This protein binds this small molecule.
Small molecule (SMILES): Nc1ccnc(=O)[nH]1

Binding-site contacts:
Ligand atom C2 contacts residue HIS630 of chain 6.B at 3.8 Å.
Ligand atom O2 contacts residue GLY627 of chain 6.G at 3.9 Å.
Ligand atom C6 contacts residue HIS628 of chain 6.G at 3.1 Å.
Ligand atom O2 contacts residue HIS630 of chain 6.B at 4.0 Å.
Ligand atom N3 contacts residue HIS630 of chain 6.B at 3.1 Å (h-bond).
Ligand atom N3 contacts residue HIS628 of chain 6.G at 4.1 Å.
Ligand atom C5 contacts residue HIS628 of chain 6.G at 4.0 Å.
Ligand atom C6 contacts residue PHE629 of chain 6.G at 4.0 Å (hydrophobic).
Ligand atom O2 contacts residue HIS628 of chain 6.G at 3.5 Å (h-bond).
Ligand atom N1 contacts residue PHE629 of chain 6.G at 4.2 Å.
Ligand atom C2 contacts residue HIS628 of chain 6.G at 3.3 Å.
Ligand atom N4 contacts residue PHE629 of chain 6.B at 4.4 Å.
Ligand atom N1 contacts residue HIS628 of chain 6.G at 2.6 Å (h-bond).
Ligand atom C4 contacts residue HIS630 of chain 6.B at 3.6 Å.
Ligand atom C4 contacts residue HIS628 of chain 6.G at 4.4 Å.
Ligand atom N4 contacts residue HIS630 of chain 6.B at 3.2 Å (h-bond).
Ligand atom C5 contacts residue PHE629 of chain 6.B at 4.0 Å (hydrophobic).
Ligand atom O2 contacts residue ASP626 of chain 6.G at 4.2 Å.

Sequence of chain 6.G:
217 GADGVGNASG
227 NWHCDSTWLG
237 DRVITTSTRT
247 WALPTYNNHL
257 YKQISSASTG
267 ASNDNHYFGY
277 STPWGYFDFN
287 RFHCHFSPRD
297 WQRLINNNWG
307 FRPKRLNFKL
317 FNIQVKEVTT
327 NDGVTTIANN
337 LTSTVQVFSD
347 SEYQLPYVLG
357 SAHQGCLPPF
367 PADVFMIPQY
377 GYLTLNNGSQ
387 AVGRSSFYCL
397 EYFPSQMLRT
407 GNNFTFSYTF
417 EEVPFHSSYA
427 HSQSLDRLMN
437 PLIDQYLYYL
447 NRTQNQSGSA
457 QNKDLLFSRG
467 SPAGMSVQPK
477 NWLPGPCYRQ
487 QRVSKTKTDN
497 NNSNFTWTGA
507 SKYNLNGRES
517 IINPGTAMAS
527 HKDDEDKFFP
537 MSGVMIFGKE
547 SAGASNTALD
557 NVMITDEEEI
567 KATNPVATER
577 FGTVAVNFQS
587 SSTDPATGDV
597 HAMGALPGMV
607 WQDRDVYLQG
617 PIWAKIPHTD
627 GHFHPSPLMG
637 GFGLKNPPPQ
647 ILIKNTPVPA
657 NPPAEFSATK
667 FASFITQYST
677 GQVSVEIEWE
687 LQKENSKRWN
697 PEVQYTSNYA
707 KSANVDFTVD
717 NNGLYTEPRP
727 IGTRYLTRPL

Sequence of chain 6.B:
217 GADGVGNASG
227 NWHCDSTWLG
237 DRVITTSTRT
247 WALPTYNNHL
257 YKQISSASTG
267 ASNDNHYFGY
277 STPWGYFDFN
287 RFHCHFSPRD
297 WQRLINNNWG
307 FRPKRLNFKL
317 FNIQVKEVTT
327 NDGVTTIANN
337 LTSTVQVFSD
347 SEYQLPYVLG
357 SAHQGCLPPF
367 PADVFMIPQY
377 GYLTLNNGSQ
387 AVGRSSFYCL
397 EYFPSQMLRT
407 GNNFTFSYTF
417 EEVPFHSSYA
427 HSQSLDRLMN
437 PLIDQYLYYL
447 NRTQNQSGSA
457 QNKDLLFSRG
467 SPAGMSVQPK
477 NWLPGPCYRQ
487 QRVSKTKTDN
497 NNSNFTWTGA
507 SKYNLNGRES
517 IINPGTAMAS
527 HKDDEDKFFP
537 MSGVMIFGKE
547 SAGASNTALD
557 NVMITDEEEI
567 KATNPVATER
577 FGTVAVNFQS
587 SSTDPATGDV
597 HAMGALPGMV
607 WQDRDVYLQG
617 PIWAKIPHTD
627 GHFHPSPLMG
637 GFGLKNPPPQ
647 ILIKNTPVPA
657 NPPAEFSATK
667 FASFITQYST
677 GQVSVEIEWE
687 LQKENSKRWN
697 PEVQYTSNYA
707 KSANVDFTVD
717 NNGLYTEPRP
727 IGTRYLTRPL